Binding-site contacts:
Ligand atom C5 contacts residue TYR72 of chain 3.F at 3.5 Å (hydrophobic).
Ligand atom C6 contacts residue TYR72 of chain 3.F at 3.8 Å (hydrophobic).
Ligand atom O8 contacts residue TYR72 of chain 3.F at 3.9 Å.
Ligand atom C1 contacts residue SER89 of chain 3.F at 4.2 Å.
Ligand atom O4 contacts residue ILE79 of chain 3.F at 3.6 Å (h-bond).
Ligand atom C3 contacts residue GLY78 of chain 3.F at 3.9 Å.
Ligand atom C1 contacts residue GLY78 of chain 3.F at 4.1 Å.
Ligand atom O4 contacts residue GLY78 of chain 3.F at 3.2 Å.
Ligand atom O4 contacts residue HIS298 of chain 3.F at 3.0 Å (h-bond).
Ligand atom C5 contacts residue ASN93 of chain 3.F at 4.1 Å.
Ligand atom C1 contacts residue ARG77 of chain 3.F at 3.1 Å.
Ligand atom O1B contacts residue ARG77 of chain 3.F at 2.5 Å (salt-bridge).
Ligand atom C2 contacts residue GLY78 of chain 3.F at 4.1 Å.
Ligand atom O1A contacts residue ARG77 of chain 3.F at 3.0 Å (salt-bridge).
Ligand atom C3 contacts residue GLY78 of chain 3.F at 4.1 Å.
Ligand atom C4 contacts residue TYR72 of chain 3.F at 3.4 Å (hydrophobic).
Ligand atom C3 contacts residue ARG77 of chain 3.F at 4.1 Å.
Ligand atom C3 contacts residue VAL296 of chain 3.F at 3.7 Å (hydrophobic).
Ligand atom C10 contacts residue TYR72 of chain 3.F at 4.1 Å (hydrophobic).
Ligand atom O4 contacts residue THR291 of chain 3.F at 3.4 Å.
Ligand atom O1A contacts residue GLY78 of chain 3.F at 3.7 Å.
Ligand atom C8 contacts residue ARG77 of chain 3.F at 4.1 Å.
Ligand atom O4 contacts residue ASN80 of chain 3.F at 4.0 Å.
Ligand atom C3 contacts residue HIS298 of chain 3.F at 4.1 Å.
Ligand atom O6 contacts residue ASN93 of chain 3.F at 3.0 Å (h-bond).
Ligand atom O8 contacts residue GLU87 of chain 3.F at 3.9 Å.
Ligand atom O3 contacts residue VAL296 of chain 3.F at 4.3 Å.
Ligand atom O8 contacts residue ARG77 of chain 3.F at 3.1 Å (salt-bridge).
Ligand atom O1B contacts residue SER89 of chain 3.F at 3.5 Å (h-bond).
Ligand atom C6 contacts residue ASN93 of chain 3.F at 3.1 Å.
Ligand atom O3 contacts residue GLY78 of chain 3.F at 3.6 Å.
Ligand atom O4 contacts residue TYR72 of chain 3.F at 3.8 Å.
Ligand atom C6 contacts residue ARG77 of chain 3.F at 4.3 Å.
Ligand atom C4 contacts residue GLY78 of chain 3.F at 3.4 Å.
Ligand atom C1 contacts residue TYR72 of chain 3.F at 4.0 Å (hydrophobic).
Ligand atom O1A contacts residue TYR72 of chain 3.F at 3.1 Å.
Ligand atom O1A contacts residue SER89 of chain 3.F at 4.1 Å.
Ligand atom C11 contacts residue ASP85 of chain 2.F at 4.2 Å.
Ligand atom N5 contacts residue TYR72 of chain 3.F at 3.0 Å (h-bond).
Ligand atom C4 contacts residue HIS298 of chain 3.F at 4.0 Å.

Sequence of chain 3.F:
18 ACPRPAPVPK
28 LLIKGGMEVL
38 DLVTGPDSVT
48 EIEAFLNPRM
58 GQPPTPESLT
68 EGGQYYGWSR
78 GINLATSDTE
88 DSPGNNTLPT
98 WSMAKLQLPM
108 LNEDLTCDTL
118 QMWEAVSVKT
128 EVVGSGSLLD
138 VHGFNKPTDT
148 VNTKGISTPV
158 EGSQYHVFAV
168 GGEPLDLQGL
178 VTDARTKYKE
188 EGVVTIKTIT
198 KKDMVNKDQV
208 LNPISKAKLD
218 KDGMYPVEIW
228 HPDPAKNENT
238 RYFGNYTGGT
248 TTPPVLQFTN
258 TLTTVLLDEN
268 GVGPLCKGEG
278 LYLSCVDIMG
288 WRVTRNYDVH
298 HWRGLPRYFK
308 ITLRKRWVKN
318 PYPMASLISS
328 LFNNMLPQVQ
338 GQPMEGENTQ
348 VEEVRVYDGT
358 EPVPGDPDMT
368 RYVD

Sequence of chain 2.F:
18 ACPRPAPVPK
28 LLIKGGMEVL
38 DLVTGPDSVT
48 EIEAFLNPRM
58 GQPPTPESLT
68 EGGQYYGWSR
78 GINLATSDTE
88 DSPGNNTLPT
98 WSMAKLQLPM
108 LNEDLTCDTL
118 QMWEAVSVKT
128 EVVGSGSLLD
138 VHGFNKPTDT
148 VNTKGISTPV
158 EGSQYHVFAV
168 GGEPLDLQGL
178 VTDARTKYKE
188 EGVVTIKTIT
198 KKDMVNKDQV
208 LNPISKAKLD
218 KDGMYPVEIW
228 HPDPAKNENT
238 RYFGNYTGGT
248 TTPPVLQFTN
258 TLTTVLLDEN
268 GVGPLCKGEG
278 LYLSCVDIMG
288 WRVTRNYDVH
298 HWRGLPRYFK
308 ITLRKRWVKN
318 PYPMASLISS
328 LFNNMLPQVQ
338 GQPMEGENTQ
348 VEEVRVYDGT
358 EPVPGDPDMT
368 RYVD

The protein below binds the small molecule below.
Small molecule (SMILES): CC(=O)N[C@@H]1[C@@H](O[C@@H]2O[C@H](CO)[C@H](O)[C@H](O[C@]3(C(=O)O)C[C@H](O)[C@@H](NC(C)=O)[C@H]([C@H](O)[C@H](O)CO)O3)[C@H]2O)[C@H](O)[C@@H](CO[C@]2(C(=O)O)C[C@H](O)[C@@H](NC(C)=O)[C@H]([C@H](O)[C@H](O)CO)O2)O[C@H]1O